Binding-site contacts:
Ligand atom O5 contacts residue ASN38 of chain 1.A at 2.4 Å (h-bond).
Ligand atom O6 contacts residue THR40 of chain 1.A at 4.0 Å.
Ligand atom N2 contacts residue ASN38 of chain 1.A at 3.0 Å (h-bond).
Ligand atom C1 contacts residue ASN38 of chain 1.A at 1.4 Å.
Ligand atom C1 contacts residue THR318 of chain 1.A at 4.5 Å.
Ligand atom O5 contacts residue THR318 of chain 1.A at 4.1 Å.
Ligand atom C3 contacts residue ASN38 of chain 1.A at 3.9 Å.
Ligand atom O7 contacts residue ASN38 of chain 1.A at 3.2 Å (h-bond).
Ligand atom C7 contacts residue ASN38 of chain 1.A at 3.5 Å.
Ligand atom C5 contacts residue ASN38 of chain 1.A at 3.6 Å.
Ligand atom C4 contacts residue ASN38 of chain 1.A at 4.3 Å.
Ligand atom C2 contacts residue ASN38 of chain 1.A at 2.5 Å.

Sequence of chain 1.A:
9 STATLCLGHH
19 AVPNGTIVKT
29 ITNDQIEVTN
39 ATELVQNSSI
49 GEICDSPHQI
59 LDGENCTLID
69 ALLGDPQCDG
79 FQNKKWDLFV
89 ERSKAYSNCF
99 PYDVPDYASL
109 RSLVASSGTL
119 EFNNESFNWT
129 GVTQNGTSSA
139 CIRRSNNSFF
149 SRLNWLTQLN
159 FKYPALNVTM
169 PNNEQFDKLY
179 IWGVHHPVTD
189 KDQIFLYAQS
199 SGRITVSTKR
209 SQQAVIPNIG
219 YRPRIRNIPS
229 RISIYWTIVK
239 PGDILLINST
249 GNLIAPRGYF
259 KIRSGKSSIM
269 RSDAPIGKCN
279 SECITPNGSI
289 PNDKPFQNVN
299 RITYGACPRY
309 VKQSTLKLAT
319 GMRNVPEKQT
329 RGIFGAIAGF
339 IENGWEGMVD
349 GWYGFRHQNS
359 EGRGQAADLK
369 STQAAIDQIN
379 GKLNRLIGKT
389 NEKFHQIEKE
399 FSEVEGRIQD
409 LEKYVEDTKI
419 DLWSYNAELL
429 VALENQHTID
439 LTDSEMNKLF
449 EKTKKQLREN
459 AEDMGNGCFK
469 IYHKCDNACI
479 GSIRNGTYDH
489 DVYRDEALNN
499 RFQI

The small molecule below binds the protein below.
Small molecule (SMILES): CC(=O)N[C@H]1[C@H](O[C@H]2[C@H](O)[C@@H](NC(C)=O)CO[C@@H]2CO)O[C@H](CO)[C@@H](O)[C@@H]1O